Sequence of chain 1.E:
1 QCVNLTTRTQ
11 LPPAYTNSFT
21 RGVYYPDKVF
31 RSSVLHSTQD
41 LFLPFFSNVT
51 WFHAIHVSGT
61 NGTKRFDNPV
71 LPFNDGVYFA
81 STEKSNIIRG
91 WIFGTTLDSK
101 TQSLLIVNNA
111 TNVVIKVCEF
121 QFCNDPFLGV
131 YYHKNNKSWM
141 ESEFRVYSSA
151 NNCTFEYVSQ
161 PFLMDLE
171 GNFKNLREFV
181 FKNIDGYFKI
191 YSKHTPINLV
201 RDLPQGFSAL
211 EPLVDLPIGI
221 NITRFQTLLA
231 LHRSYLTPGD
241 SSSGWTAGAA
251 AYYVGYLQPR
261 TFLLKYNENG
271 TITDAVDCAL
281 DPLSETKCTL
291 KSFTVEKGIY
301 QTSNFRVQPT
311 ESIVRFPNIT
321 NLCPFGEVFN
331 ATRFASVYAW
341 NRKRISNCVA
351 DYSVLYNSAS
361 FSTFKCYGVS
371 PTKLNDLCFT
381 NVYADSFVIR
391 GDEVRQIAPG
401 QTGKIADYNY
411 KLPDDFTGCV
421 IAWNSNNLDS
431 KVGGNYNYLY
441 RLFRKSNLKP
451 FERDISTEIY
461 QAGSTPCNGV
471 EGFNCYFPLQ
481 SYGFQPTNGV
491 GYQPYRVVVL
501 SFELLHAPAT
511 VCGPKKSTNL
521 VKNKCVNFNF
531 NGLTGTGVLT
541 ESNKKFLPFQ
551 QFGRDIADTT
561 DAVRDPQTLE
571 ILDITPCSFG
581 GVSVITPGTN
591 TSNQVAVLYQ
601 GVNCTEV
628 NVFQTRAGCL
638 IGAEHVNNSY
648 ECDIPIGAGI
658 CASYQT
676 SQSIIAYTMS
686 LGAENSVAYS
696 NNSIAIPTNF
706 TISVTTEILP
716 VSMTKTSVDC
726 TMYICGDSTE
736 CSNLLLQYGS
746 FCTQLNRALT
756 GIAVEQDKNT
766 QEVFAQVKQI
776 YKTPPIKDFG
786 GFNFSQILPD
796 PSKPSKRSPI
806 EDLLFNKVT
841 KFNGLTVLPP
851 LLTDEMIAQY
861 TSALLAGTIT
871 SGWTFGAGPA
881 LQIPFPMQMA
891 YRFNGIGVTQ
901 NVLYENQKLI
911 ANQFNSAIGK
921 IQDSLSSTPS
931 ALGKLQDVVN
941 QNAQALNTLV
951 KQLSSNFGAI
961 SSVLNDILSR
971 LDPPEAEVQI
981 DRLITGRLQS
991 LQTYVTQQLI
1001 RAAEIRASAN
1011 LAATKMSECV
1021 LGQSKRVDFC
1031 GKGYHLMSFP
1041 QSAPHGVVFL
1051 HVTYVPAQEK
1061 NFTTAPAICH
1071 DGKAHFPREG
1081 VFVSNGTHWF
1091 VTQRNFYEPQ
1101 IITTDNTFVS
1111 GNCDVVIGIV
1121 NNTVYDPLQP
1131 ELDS

The protein below binds the small molecule below.
Small molecule (SMILES): CC(=O)N[C@@H]1[C@@H](O)[C@H](O)[C@@H](CO)O[C@H]1O

Binding-site contacts:
Ligand atom C4 contacts residue GLN567 of chain 1.E at 3.4 Å.
Ligand atom O3 contacts residue GLN567 of chain 1.E at 3.4 Å (h-bond).
Ligand atom O6 contacts residue PRO317 of chain 1.E at 4.2 Å.
Ligand atom C6 contacts residue ASN318 of chain 1.E at 3.2 Å.
Ligand atom O4 contacts residue LEU569 of chain 1.E at 3.9 Å.
Ligand atom C4 contacts residue PRO566 of chain 1.E at 4.2 Å (hydrophobic).
Ligand atom C2 contacts residue ASN318 of chain 1.E at 2.5 Å.
Ligand atom O6 contacts residue GLN567 of chain 1.E at 3.8 Å.
Ligand atom C3 contacts residue ASN318 of chain 1.E at 3.6 Å.
Ligand atom C1 contacts residue ASN318 of chain 1.E at 1.5 Å.
Ligand atom O4 contacts residue GLN567 of chain 1.E at 3.7 Å.
Ligand atom O5 contacts residue ASN318 of chain 1.E at 2.4 Å (h-bond).
Ligand atom C5 contacts residue ASN318 of chain 1.E at 3.1 Å.
Ligand atom C6 contacts residue PRO317 of chain 1.E at 4.4 Å (hydrophobic).
Ligand atom C4 contacts residue ASN318 of chain 1.E at 3.5 Å.
Ligand atom C7 contacts residue ASN318 of chain 1.E at 4.5 Å.
Ligand atom O6 contacts residue PRO566 of chain 1.E at 2.5 Å (h-bond).
Ligand atom C8 contacts residue GLN567 of chain 1.E at 3.8 Å.
Ligand atom C2 contacts residue GLN567 of chain 1.E at 4.1 Å.
Ligand atom O4 contacts residue PRO566 of chain 1.E at 4.0 Å.
Ligand atom C6 contacts residue PRO566 of chain 1.E at 4.0 Å (hydrophobic).
Ligand atom N2 contacts residue ASN318 of chain 1.E at 3.4 Å (h-bond).
Ligand atom C3 contacts residue GLN567 of chain 1.E at 3.8 Å.
Ligand atom O6 contacts residue ASN318 of chain 1.E at 4.1 Å.